Sequence of chain 1.B:
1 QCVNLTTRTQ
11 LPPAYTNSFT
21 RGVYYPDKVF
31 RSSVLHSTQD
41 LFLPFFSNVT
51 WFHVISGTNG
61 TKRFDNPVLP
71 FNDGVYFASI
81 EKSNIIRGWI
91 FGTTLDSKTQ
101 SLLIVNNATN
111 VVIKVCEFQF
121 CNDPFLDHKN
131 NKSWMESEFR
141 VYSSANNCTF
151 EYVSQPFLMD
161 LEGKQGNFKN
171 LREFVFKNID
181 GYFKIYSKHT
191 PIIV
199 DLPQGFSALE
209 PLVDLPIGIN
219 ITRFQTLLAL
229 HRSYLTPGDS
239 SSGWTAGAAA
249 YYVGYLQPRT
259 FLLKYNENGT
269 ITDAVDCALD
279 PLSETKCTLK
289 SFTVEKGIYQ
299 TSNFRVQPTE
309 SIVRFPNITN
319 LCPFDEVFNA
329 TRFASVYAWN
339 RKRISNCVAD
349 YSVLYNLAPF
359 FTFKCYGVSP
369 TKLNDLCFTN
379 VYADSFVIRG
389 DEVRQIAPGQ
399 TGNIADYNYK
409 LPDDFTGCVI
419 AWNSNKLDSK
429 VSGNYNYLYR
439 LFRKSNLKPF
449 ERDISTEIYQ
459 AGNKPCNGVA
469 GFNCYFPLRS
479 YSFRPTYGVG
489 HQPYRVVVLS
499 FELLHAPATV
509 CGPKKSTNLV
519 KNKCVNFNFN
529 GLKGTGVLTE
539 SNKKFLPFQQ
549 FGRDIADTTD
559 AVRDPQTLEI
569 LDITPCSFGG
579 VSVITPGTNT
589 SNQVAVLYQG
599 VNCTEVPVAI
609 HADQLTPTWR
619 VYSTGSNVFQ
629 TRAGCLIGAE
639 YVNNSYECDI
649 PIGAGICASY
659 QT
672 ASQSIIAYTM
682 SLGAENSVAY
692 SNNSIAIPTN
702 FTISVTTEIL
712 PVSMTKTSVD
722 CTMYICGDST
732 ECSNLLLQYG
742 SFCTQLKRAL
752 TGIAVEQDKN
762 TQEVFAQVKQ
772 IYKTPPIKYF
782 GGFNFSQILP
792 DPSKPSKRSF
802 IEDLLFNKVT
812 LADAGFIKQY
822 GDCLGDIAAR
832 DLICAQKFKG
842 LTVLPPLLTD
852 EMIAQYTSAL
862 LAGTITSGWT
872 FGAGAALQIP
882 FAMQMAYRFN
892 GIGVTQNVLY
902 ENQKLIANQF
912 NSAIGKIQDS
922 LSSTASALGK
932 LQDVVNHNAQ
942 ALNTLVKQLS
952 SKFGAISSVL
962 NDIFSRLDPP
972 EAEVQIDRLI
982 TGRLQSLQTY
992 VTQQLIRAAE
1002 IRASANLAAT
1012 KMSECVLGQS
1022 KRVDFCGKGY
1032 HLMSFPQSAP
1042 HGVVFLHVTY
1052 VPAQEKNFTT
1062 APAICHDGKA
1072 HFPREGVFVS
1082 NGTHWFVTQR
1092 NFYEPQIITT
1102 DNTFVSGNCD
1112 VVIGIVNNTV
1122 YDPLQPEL

This protein binds this small molecule.
Small molecule (SMILES): CC(=O)N[C@H]1[C@H](O[C@H]2[C@H](O)[C@@H](NC(C)=O)CO[C@@H]2CO)O[C@H](CO)[C@@H](O)[C@@H]1O

Binding-site contacts:
Ligand atom C2 contacts residue ASN785 of chain 1.B at 2.5 Å.
Ligand atom C6 contacts residue GLN788 of chain 1.B at 3.3 Å.
Ligand atom C5 contacts residue GLN788 of chain 1.B at 4.5 Å.
Ligand atom C6 contacts residue SER787 of chain 1.B at 3.5 Å.
Ligand atom C5 contacts residue SER787 of chain 1.B at 3.2 Å.
Ligand atom C4 contacts residue ASN785 of chain 1.B at 4.2 Å.
Ligand atom C8 contacts residue GLN788 of chain 1.B at 4.3 Å.
Ligand atom O7 contacts residue ASN785 of chain 1.B at 4.4 Å.
Ligand atom C1 contacts residue ASN785 of chain 1.B at 1.4 Å.
Ligand atom C5 contacts residue ASN785 of chain 1.B at 3.6 Å.
Ligand atom O5 contacts residue SER787 of chain 1.B at 3.4 Å (h-bond).
Ligand atom C1 contacts residue SER787 of chain 1.B at 3.8 Å.
Ligand atom C3 contacts residue ASN785 of chain 1.B at 3.8 Å.
Ligand atom N2 contacts residue ASN785 of chain 1.B at 2.9 Å (h-bond).
Ligand atom C7 contacts residue ASN785 of chain 1.B at 3.9 Å.
Ligand atom O5 contacts residue ASN785 of chain 1.B at 2.3 Å (h-bond).
Ligand atom O6 contacts residue GLN788 of chain 1.B at 3.8 Å.